Sequence of chain 1.A:
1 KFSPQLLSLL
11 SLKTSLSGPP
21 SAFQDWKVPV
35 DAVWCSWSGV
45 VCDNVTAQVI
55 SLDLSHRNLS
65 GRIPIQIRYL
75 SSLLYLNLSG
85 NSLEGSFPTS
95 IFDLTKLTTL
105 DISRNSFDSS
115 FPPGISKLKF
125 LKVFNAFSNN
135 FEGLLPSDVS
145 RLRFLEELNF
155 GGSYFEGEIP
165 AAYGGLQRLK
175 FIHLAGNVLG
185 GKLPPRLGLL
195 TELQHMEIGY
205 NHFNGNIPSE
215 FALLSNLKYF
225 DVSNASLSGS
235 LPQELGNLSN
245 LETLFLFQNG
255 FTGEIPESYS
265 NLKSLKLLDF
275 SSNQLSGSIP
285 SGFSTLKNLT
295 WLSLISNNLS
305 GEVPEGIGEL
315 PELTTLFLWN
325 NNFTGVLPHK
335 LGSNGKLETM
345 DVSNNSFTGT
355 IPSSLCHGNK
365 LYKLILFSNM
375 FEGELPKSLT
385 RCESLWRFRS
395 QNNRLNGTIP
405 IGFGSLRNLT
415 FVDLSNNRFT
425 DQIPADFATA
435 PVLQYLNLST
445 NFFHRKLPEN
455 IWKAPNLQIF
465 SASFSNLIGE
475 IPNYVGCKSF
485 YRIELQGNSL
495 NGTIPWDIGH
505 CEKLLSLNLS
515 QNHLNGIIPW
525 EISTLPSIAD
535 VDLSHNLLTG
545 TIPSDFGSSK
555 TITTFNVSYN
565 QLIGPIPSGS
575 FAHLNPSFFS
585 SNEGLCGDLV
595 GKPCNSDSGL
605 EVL

This protein binds this small molecule.
Small molecule (SMILES): CC(=O)N[C@@H]1[C@@H](O)[C@H](O)[C@@H](CO)O[C@H]1O

Binding-site contacts:
Ligand atom C3 contacts residue ASN292 of chain 1.A at 3.9 Å.
Ligand atom O6 contacts residue SER268 of chain 1.A at 3.2 Å (h-bond).
Ligand atom C4 contacts residue ASN292 of chain 1.A at 4.3 Å.
Ligand atom N2 contacts residue ASN292 of chain 1.A at 2.8 Å (h-bond).
Ligand atom C2 contacts residue ASN292 of chain 1.A at 2.6 Å.
Ligand atom O5 contacts residue ASN292 of chain 1.A at 2.5 Å (h-bond).
Ligand atom C5 contacts residue SER268 of chain 1.A at 4.5 Å.
Ligand atom C5 contacts residue ASN292 of chain 1.A at 3.6 Å.
Ligand atom C1 contacts residue ASN292 of chain 1.A at 1.4 Å.
Ligand atom C7 contacts residue ASN292 of chain 1.A at 3.8 Å.
Ligand atom C8 contacts residue ASN292 of chain 1.A at 4.1 Å.
Ligand atom C6 contacts residue SER268 of chain 1.A at 4.1 Å.